Binding-site contacts:
Ligand atom C11 contacts residue ALA49 of chain 1.A at 3.8 Å (hydrophobic).
Ligand atom C6 contacts residue LEU148 of chain 1.A at 4.0 Å (hydrophobic).
Ligand atom C24 contacts residue GLU67 of chain 1.A at 3.7 Å.
Ligand atom N3 contacts residue TYR98 of chain 1.A at 3.6 Å.
Ligand atom C21 contacts residue VAL94 of chain 1.A at 4.0 Å (hydrophobic).
Ligand atom C2 contacts residue TYR98 of chain 1.A at 3.8 Å (hydrophobic).
Ligand atom CL1 contacts residue ILE50 of chain 1.A at 3.9 Å.
Ligand atom C21 contacts residue GLU67 of chain 1.A at 3.8 Å.
Ligand atom CL1 contacts residue LYS51 of chain 1.A at 3.7 Å.
Ligand atom C13 contacts residue LEU99 of chain 1.A at 3.9 Å (hydrophobic).
Ligand atom C20 contacts residue THR158 of chain 1.A at 3.5 Å.
Ligand atom N3 contacts residue LEU99 of chain 1.A at 2.9 Å (h-bond).
Ligand atom C18 contacts residue MET96 of chain 1.A at 3.8 Å (hydrophobic).
Ligand atom C24 contacts residue ILE68 of chain 1.A at 3.7 Å (hydrophobic).
Ligand atom C12 contacts residue LEU148 of chain 1.A at 3.9 Å (hydrophobic).
Ligand atom C4 contacts residue TYR98 of chain 1.A at 3.9 Å (hydrophobic).
Ligand atom N22 contacts residue LYS51 of chain 1.A at 3.4 Å.
Ligand atom C4 contacts residue LEU99 of chain 1.A at 3.9 Å (hydrophobic).
Ligand atom C17 contacts residue LYS51 of chain 1.A at 3.7 Å.
Ligand atom C13 contacts residue GLU97 of chain 1.A at 3.2 Å.
Ligand atom N14 contacts residue LEU148 of chain 1.A at 3.5 Å.
Ligand atom C13 contacts residue ALA49 of chain 1.A at 3.8 Å (hydrophobic).
Ligand atom C17 contacts residue MET96 of chain 1.A at 3.5 Å (hydrophobic).
Ligand atom C34 contacts residue ASP145 of chain 1.A at 3.7 Å.
Ligand atom C26 contacts residue MET96 of chain 1.A at 3.9 Å (hydrophobic).
Ligand atom N14 contacts residue TYR98 of chain 1.A at 3.6 Å.
Ligand atom N14 contacts residue LEU99 of chain 1.A at 3.1 Å (h-bond).
Ligand atom C33 contacts residue ASP145 of chain 1.A at 3.7 Å.
Ligand atom C12 contacts residue ALA49 of chain 1.A at 3.7 Å (hydrophobic).
Ligand atom N38 contacts residue ASP145 of chain 1.A at 2.6 Å (salt-bridge).
Ligand atom N25 contacts residue GLU67 of chain 1.A at 3.3 Å.
Ligand atom C27 contacts residue MET53 of chain 1.A at 3.8 Å (hydrophobic).
Ligand atom C4 contacts residue LEU148 of chain 1.A at 3.6 Å (hydrophobic).
Ligand atom C15 contacts residue MET96 of chain 1.A at 3.8 Å (hydrophobic).
Ligand atom C13 contacts residue LEU148 of chain 1.A at 3.7 Å (hydrophobic).
Ligand atom C26 contacts residue GLU67 of chain 1.A at 3.4 Å.
Ligand atom C16 contacts residue MET96 of chain 1.A at 3.6 Å (hydrophobic).
Ligand atom N5 contacts residue LEU148 of chain 1.A at 3.8 Å.
Ligand atom C13 contacts residue TYR98 of chain 1.A at 3.9 Å (hydrophobic).
Ligand atom C2 contacts residue LEU99 of chain 1.A at 3.7 Å (hydrophobic).

Sequence of chain 1.A:
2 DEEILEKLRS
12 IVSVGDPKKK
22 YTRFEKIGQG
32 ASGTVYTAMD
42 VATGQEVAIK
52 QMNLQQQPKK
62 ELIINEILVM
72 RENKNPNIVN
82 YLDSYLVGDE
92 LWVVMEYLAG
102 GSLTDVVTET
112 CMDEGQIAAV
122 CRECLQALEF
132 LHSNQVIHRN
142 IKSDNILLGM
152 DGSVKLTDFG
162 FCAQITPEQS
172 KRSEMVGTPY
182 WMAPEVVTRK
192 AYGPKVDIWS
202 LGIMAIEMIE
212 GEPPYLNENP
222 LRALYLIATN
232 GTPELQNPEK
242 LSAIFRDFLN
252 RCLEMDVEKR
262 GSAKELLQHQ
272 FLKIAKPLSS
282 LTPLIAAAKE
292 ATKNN

The protein below binds the small molecule below.
Small molecule (SMILES): CCNc1ncc2cc(-c3ccc(-c4cncc(C)n4)cc3Cl)c(=O)n(CC3CCC(N)CC3)c2n1